Binding-site contacts:
Ligand atom C3 contacts residue GLN41 of chain 1.A at 3.7 Å.
Ligand atom C20 contacts residue ILE100 of chain 1.A at 3.8 Å (hydrophobic).
Ligand atom C28 contacts residue ASN94 of chain 1.A at 3.8 Å.
Ligand atom N9 contacts residue ASN94 of chain 1.A at 3.4 Å (h-bond).
Ligand atom N7 contacts residue PRO43 of chain 1.A at 3.8 Å.
Ligand atom C1 contacts residue PHE39 of chain 1.A at 3.8 Å (hydrophobic).
Ligand atom C12 contacts residue VAL38 of chain 1.A at 3.8 Å (hydrophobic).
Ligand atom N9 contacts residue ILE100 of chain 1.A at 3.5 Å.
Ligand atom BR1 contacts residue TYR51 of chain 1.A at 3.4 Å.
Ligand atom C11 contacts residue PRO43 of chain 1.A at 3.7 Å (hydrophobic).
Ligand atom C29 contacts residue PHE93 of chain 1.A at 3.8 Å (hydrophobic).
Ligand atom C22 contacts residue GLU47 of chain 1.A at 3.3 Å.
Ligand atom C28 contacts residue PHE93 of chain 1.A at 3.6 Å (hydrophobic).
Ligand atom N9 contacts residue TYR51 of chain 1.A at 3.6 Å.
Ligand atom C16 contacts residue PRO43 of chain 1.A at 3.6 Å (hydrophobic).
Ligand atom N13 contacts residue ILE100 of chain 1.A at 3.6 Å.
Ligand atom C23 contacts residue GLU47 of chain 1.A at 3.4 Å.
Ligand atom C27 contacts residue ASN94 of chain 1.A at 3.5 Å.
Ligand atom C4 contacts residue LEU42 of chain 1.A at 3.7 Å (hydrophobic).
Ligand atom C4 contacts residue GLN41 of chain 1.A at 3.3 Å.
Ligand atom BR1 contacts residue LEU86 of chain 1.A at 3.0 Å.
Ligand atom C3 contacts residue LEU42 of chain 1.A at 3.8 Å (hydrophobic).
Ligand atom C29 contacts residue ASN94 of chain 1.A at 3.7 Å.
Ligand atom C27 contacts residue ILE100 of chain 1.A at 3.8 Å (hydrophobic).
Ligand atom C8 contacts residue ILE100 of chain 1.A at 3.5 Å (hydrophobic).
Ligand atom C20 contacts residue ASN94 of chain 1.A at 3.3 Å.
Ligand atom C16 contacts residue VAL38 of chain 1.A at 3.6 Å (hydrophobic).
Ligand atom C6 contacts residue TYR51 of chain 1.A at 3.5 Å (hydrophobic).
Ligand atom O14 contacts residue TYR51 of chain 1.A at 2.7 Å (h-bond).
Ligand atom C3 contacts residue PHE39 of chain 1.A at 3.5 Å (hydrophobic).
Ligand atom O14 contacts residue ALA90 of chain 1.A at 3.2 Å.
Ligand atom C16 contacts residue GLN41 of chain 1.A at 3.5 Å.
Ligand atom C2 contacts residue VAL59 of chain 1.A at 3.4 Å (hydrophobic).
Ligand atom C1 contacts residue TYR51 of chain 1.A at 3.4 Å (hydrophobic).
Ligand atom O14 contacts residue ASN94 of chain 1.A at 3.6 Å (h-bond).
Ligand atom C28 contacts residue LEU48 of chain 1.A at 3.5 Å (hydrophobic).
Ligand atom C4 contacts residue VAL38 of chain 1.A at 3.2 Å (hydrophobic).
Ligand atom C10 contacts residue TYR51 of chain 1.A at 3.2 Å (hydrophobic).
Ligand atom BR1 contacts residue ALA90 of chain 1.A at 3.6 Å.
Ligand atom C11 contacts residue VAL38 of chain 1.A at 3.7 Å (hydrophobic).

Sequence of chain 1.A:
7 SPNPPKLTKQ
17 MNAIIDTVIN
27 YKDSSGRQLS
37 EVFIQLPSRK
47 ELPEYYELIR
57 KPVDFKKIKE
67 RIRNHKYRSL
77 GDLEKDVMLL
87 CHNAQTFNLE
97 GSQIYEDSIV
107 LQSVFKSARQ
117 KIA

A protein and the small-molecule ligand that binds it are described below.
Small molecule (SMILES): O=c1nc2n(C3CCCC3)c3cc(C4CCNCC4)ccc3n2c2cccc(Br)c12